Binding-site contacts:
Ligand atom CAA contacts residue TYR361 of chain 1.B at 3.2 Å (hydrophobic).
Ligand atom OAG contacts residue ALA151 of chain 1.B at 3.8 Å.
Ligand atom CAS contacts residue HIS362 of chain 1.B at 3.6 Å.
Ligand atom OAG contacts residue TRP102 of chain 1.B at 3.0 Å.
Ligand atom OBD contacts residue TRP102 of chain 1.B at 3.8 Å.
Ligand atom CAM contacts residue GLY250 of chain 1.B at 3.3 Å.
Ligand atom CAL contacts residue ARG202 of chain 1.B at 3.8 Å.
Ligand atom CAA contacts residue TRP303 of chain 1.B at 3.6 Å (hydrophobic).
Ligand atom CAT contacts residue HIS362 of chain 1.B at 3.9 Å.
Ligand atom CAE contacts residue CYS254 of chain 1.B at 3.6 Å (hydrophobic).
Ligand atom CAD contacts residue CYS254 of chain 1.B at 3.8 Å (hydrophobic).
Ligand atom CAX contacts residue TRP102 of chain 1.B at 3.7 Å (hydrophobic).
Ligand atom CAT contacts residue ZN1 of chain 1.E at 3.0 Å.
Ligand atom CAE contacts residue TRP303 of chain 1.B at 3.6 Å (hydrophobic).
Ligand atom CAC contacts residue TYR154 of chain 1.B at 3.6 Å (hydrophobic).
Ligand atom CAP contacts residue TRP106 of chain 1.B at 3.9 Å (hydrophobic).
Ligand atom NBL contacts residue TRP102 of chain 1.B at 3.6 Å.
Ligand atom CAJ contacts residue TYR361 of chain 1.B at 3.5 Å (hydrophobic).
Ligand atom CAS contacts residue TYR361 of chain 1.B at 3.5 Å (hydrophobic).
Ligand atom CAO contacts residue ASP359 of chain 1.B at 3.8 Å.
Ligand atom NAF contacts residue ASP359 of chain 1.B at 3.7 Å.
Ligand atom NBC contacts residue CYS299 of chain 1.B at 3.7 Å.
Ligand atom CAE contacts residue TYR205 of chain 1.B at 3.7 Å (hydrophobic).
Ligand atom CAS contacts residue ZN1 of chain 1.E at 3.1 Å.
Ligand atom NAF contacts residue TRP106 of chain 1.B at 3.7 Å.
Ligand atom NBC contacts residue ASP297 of chain 1.B at 2.9 Å (salt-bridge).
Ligand atom CAL contacts residue TYR251 of chain 1.B at 3.8 Å (hydrophobic).
Ligand atom CAT contacts residue ASP352 of chain 1.B at 3.9 Å.
Ligand atom NBC contacts residue HIS362 of chain 1.B at 3.1 Å (h-bond).
Ligand atom CAJ contacts residue ASP359 of chain 1.B at 3.8 Å.
Ligand atom CAC contacts residue TRP102 of chain 1.B at 3.7 Å (hydrophobic).
Ligand atom CAD contacts residue ARG202 of chain 1.B at 3.5 Å.
Ligand atom CAC contacts residue CYS206 of chain 1.B at 3.6 Å (hydrophobic).
Ligand atom CAP contacts residue TYR361 of chain 1.B at 3.7 Å (hydrophobic).
Ligand atom CAT contacts residue ASP297 of chain 1.B at 3.0 Å.
Ligand atom CBG contacts residue TYR361 of chain 1.B at 3.6 Å (hydrophobic).
Ligand atom CAK contacts residue GLY250 of chain 1.B at 3.5 Å.
Ligand atom NAF contacts residue TYR361 of chain 1.B at 3.7 Å.
Ligand atom CBE contacts residue TRP102 of chain 1.B at 3.3 Å (hydrophobic).
Ligand atom NBC contacts residue ZN1 of chain 1.E at 2.0 Å.

Sequence of chain 1.B:
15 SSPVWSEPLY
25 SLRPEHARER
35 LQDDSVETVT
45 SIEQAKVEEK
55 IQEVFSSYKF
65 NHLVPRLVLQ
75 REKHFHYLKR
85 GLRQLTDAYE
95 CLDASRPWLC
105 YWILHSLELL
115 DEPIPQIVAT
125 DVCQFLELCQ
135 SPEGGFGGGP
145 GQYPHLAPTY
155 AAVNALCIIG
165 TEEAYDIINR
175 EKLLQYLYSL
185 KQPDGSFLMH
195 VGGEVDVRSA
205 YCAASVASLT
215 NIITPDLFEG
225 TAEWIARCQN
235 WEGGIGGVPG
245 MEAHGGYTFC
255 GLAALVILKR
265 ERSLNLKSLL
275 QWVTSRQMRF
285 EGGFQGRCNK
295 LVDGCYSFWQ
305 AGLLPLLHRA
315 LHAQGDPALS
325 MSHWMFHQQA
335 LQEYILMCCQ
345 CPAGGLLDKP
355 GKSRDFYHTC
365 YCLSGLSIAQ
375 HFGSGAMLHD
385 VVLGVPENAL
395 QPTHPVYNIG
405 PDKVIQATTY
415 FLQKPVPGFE

A protein and the small-molecule ligand that binds it are described below.
Small molecule (SMILES): Cc1ccccc1S(=O)(=O)N(CCN(Cc1cncn1C)c1ccc(C#N)cc1)CC1CCN(C(=O)OC(C)(C)C)CC1